This small molecule binds to this protein.
Small molecule (SMILES): CC(C)C[C@H](NC(=O)[C@H](Cc1ccccc1)NC(=O)c1cnccn1)B(O)O

Sequence of chain 1.D:
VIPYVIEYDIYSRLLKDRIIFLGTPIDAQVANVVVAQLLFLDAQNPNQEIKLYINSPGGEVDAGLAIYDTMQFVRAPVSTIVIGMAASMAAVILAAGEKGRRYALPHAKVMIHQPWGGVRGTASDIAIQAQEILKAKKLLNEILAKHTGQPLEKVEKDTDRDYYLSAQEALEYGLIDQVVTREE

Binding-site contacts:
Ligand atom O8 contacts residue GLU69 of chain 1.D at 3.4 Å.
Ligand atom C23 contacts residue HIS122 of chain 1.D at 3.7 Å.
Ligand atom O27 contacts residue HIS122 of chain 1.D at 3.0 Å (h-bond).
Ligand atom C22 contacts residue MET98 of chain 1.D at 3.5 Å (hydrophobic).
Ligand atom N20 contacts residue GLY68 of chain 1.D at 2.6 Å (h-bond).
Ligand atom C25 contacts residue MET98 of chain 1.D at 3.6 Å (hydrophobic).
Ligand atom C24 contacts residue HIS122 of chain 1.D at 3.3 Å.
Ligand atom N4 contacts residue ILE142 of chain 1.D at 3.6 Å.
Ligand atom C14 contacts residue GLU69 of chain 1.D at 3.5 Å.
Ligand atom B26 contacts residue SER97 of chain 1.D at 1.4 Å.
Ligand atom C21 contacts residue SER97 of chain 1.D at 2.2 Å.
Ligand atom C10 contacts residue TRP125 of chain 1.D at 3.5 Å (hydrophobic).
Ligand atom B26 contacts residue HIS122 of chain 1.D at 3.6 Å.
Ligand atom O8 contacts residue VAL70 of chain 1.D at 2.8 Å (h-bond).
Ligand atom C5 contacts residue ILE142 of chain 1.D at 3.3 Å (hydrophobic).
Ligand atom C10 contacts residue GLY68 of chain 1.D at 3.3 Å.
Ligand atom O28 contacts residue GLY68 of chain 1.D at 2.8 Å (h-bond).
Ligand atom C22 contacts residue SER97 of chain 1.D at 2.7 Å.
Ligand atom N1 contacts residue TRP125 of chain 1.D at 3.4 Å (h-bond).
Ligand atom B26 contacts residue GLY68 of chain 1.D at 3.7 Å.
Ligand atom C23 contacts residue SER97 of chain 1.D at 3.1 Å.
Ligand atom O28 contacts residue MET98 of chain 1.D at 3.5 Å (h-bond).
Ligand atom O27 contacts residue TRP125 of chain 1.D at 3.0 Å (h-bond).
Ligand atom C11 contacts residue TRP125 of chain 1.D at 3.5 Å (hydrophobic).
Ligand atom C24 contacts residue LEU149 of chain 1.D at 3.6 Å (hydrophobic).
Ligand atom C11 contacts residue GLY68 of chain 1.D at 3.7 Å.
Ligand atom C24 contacts residue PRO124 of chain 1.D at 3.2 Å (hydrophobic).
Ligand atom N20 contacts residue SER97 of chain 1.D at 3.4 Å (h-bond).
Ligand atom O28 contacts residue SER97 of chain 1.D at 2.1 Å (h-bond).
Ligand atom C7 contacts residue VAL70 of chain 1.D at 3.7 Å (hydrophobic).
Ligand atom C18 contacts residue GLY68 of chain 1.D at 3.4 Å.
Ligand atom O19 contacts residue TRP125 of chain 1.D at 2.8 Å (h-bond).
Ligand atom N1 contacts residue ILE142 of chain 1.D at 3.6 Å.
Ligand atom O28 contacts residue GLY67 of chain 1.D at 3.4 Å.
Ligand atom O27 contacts residue SER97 of chain 1.D at 2.2 Å (h-bond).
Ligand atom C24 contacts residue GLN123 of chain 1.D at 3.5 Å.
Ligand atom O19 contacts residue PRO124 of chain 1.D at 3.0 Å.
Ligand atom C21 contacts residue GLY68 of chain 1.D at 3.7 Å.
Ligand atom C6 contacts residue ILE142 of chain 1.D at 3.3 Å (hydrophobic).
Ligand atom N9 contacts residue TRP125 of chain 1.D at 2.7 Å (h-bond).